Binding-site contacts:
Ligand atom CB contacts residue ASP77 of chain 1.BA at 3.5 Å.
Ligand atom O contacts residue TRP147 of chain 1.BA at 2.9 Å (h-bond).
Ligand atom CE2 contacts residue LYS66 of chain 1.BA at 2.8 Å.
Ligand atom CG1 contacts residue ASP77 of chain 1.BA at 3.2 Å.
Ligand atom O contacts residue TYR84 of chain 1.BA at 3.5 Å (h-bond).
Ligand atom CD2 contacts residue TYR99 of chain 1.BA at 3.5 Å (hydrophobic).
Ligand atom CG contacts residue TRP167 of chain 1.BA at 3.5 Å (hydrophobic).
Ligand atom CB contacts residue TRP167 of chain 1.BA at 3.4 Å (hydrophobic).
Ligand atom CG2 contacts residue HIS70 of chain 1.BA at 3.3 Å.
Ligand atom OXT contacts residue TYR84 of chain 1.BA at 2.9 Å (h-bond).
Ligand atom C contacts residue TYR84 of chain 1.BA at 3.6 Å (hydrophobic).
Ligand atom N contacts residue TYR171 of chain 1.BA at 3.0 Å (h-bond).
Ligand atom CG2 contacts residue THR143 of chain 1.BA at 3.0 Å.
Ligand atom CD1 contacts residue HIS70 of chain 1.BA at 3.1 Å.
Ligand atom CE1 contacts residue TRP167 of chain 1.BA at 3.5 Å (hydrophobic).
Ligand atom CG contacts residue GLU63 of chain 1.BA at 3.4 Å.
Ligand atom N contacts residue GLU63 of chain 1.BA at 2.9 Å (salt-bridge).
Ligand atom CD2 contacts residue TYR159 of chain 1.BA at 3.2 Å (hydrophobic).
Ligand atom OH contacts residue LYS66 of chain 1.BA at 3.5 Å (salt-bridge).
Ligand atom O contacts residue LYS146 of chain 1.BA at 3.0 Å (salt-bridge).
Ligand atom CD2 contacts residue LYS66 of chain 1.BA at 3.2 Å.
Ligand atom OXT contacts residue THR143 of chain 1.BA at 2.9 Å (h-bond).
Ligand atom O contacts residue TYR159 of chain 1.BA at 2.6 Å (h-bond).
Ligand atom CD1 contacts residue TRP167 of chain 1.BA at 3.1 Å (hydrophobic).
Ligand atom CD1 contacts residue GOL1 of chain 1.BC at 3.4 Å.
Ligand atom N contacts residue ASP77 of chain 1.BA at 2.9 Å (salt-bridge).
Ligand atom CG2 contacts residue TYR123 of chain 1.BA at 3.5 Å (hydrophobic).
Ligand atom CD1 contacts residue ARG97 of chain 1.BA at 3.6 Å.
Ligand atom OG1 contacts residue GOL1 of chain 1.BC at 3.4 Å.
Ligand atom CA contacts residue GLU63 of chain 1.BA at 3.4 Å.
Ligand atom O contacts residue THR73 of chain 1.BA at 3.1 Å (h-bond).
Ligand atom N contacts residue TYR99 of chain 1.BA at 3.2 Å (h-bond).
Ligand atom CD2 contacts residue TYR7 of chain 1.BA at 3.1 Å (hydrophobic).
Ligand atom N contacts residue GOL1 of chain 1.BC at 3.3 Å.
Ligand atom N contacts residue TYR7 of chain 1.BA at 2.9 Å (h-bond).
Ligand atom O contacts residue HIS70 of chain 1.BA at 3.3 Å.
Ligand atom CD1 contacts residue GLU63 of chain 1.BA at 3.4 Å.
Ligand atom CZ contacts residue LYS66 of chain 1.BA at 2.9 Å.
Ligand atom O contacts residue LYS66 of chain 1.BA at 3.3 Å (salt-bridge).
Ligand atom CE1 contacts residue LYS66 of chain 1.BA at 3.4 Å.

A protein and the small-molecule ligand that binds it are described below.
Small molecule (SMILES): CC[C@H](C)[C@H](NC(=O)[C@H](CC1=c2ccccc2=NC1)NC(=O)[C@H](CCSC)NC(=O)[C@H](CC(C)C)NC(=O)[C@H](CC(C)C)NC(=O)[C@@H](N)Cc1ccc(O)cc1)C(=O)N[C@H](C(=O)N[C@@H](CCC(N)=O)C(=O)N[C@H](C(=O)O)C(C)C)[C@@H](C)O

Sequence of chain 1.BA:
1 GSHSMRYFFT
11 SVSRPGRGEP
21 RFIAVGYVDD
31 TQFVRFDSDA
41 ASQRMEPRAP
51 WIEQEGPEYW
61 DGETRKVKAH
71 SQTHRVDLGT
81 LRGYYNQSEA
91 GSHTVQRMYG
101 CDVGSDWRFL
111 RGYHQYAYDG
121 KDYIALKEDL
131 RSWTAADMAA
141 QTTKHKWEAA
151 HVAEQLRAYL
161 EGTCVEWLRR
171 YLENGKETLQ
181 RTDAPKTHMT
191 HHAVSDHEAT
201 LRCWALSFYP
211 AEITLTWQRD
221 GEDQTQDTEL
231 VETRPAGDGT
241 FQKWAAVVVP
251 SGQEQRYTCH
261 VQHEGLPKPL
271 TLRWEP